This small molecule binds to this protein.
Small molecule (SMILES): Cc1cccc2c1nc(-c1c(F)cccc1F)n2Cc1c(F)cccc1F

Sequence of chain 1.A:
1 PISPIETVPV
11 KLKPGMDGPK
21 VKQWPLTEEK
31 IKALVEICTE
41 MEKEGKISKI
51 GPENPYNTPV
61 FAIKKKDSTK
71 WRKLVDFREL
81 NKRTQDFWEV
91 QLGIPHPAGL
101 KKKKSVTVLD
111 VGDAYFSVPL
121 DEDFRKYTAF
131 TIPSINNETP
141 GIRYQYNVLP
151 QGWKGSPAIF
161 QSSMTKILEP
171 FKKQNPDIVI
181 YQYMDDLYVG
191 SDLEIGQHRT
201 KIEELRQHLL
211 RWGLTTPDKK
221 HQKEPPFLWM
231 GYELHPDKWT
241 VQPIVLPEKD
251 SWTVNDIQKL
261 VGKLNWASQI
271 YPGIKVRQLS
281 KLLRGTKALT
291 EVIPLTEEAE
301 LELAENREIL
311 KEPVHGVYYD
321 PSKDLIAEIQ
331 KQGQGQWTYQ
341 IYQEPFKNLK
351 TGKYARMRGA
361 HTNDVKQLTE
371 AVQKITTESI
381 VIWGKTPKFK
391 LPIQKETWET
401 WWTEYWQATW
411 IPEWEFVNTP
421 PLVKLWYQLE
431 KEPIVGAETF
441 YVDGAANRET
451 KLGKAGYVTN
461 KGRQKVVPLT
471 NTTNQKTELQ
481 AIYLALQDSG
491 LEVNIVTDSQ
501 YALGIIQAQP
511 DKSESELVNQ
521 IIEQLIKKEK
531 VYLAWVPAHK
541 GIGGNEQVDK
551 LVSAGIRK

Sequence of chain 1.B:
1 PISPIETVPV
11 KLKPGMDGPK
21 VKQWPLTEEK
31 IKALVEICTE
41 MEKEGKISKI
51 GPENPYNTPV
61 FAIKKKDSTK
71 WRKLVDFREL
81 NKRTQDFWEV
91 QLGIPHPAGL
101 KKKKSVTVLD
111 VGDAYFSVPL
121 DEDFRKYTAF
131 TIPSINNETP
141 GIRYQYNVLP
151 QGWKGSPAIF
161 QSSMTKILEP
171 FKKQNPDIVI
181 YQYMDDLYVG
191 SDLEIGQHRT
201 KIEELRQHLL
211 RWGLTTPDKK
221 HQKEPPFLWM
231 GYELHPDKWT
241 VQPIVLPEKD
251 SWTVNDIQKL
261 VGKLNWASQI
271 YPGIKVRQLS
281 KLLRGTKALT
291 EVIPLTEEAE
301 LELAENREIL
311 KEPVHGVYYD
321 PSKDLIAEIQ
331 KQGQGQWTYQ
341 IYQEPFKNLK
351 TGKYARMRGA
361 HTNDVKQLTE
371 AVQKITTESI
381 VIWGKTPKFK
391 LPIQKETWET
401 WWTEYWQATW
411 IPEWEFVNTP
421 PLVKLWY

Binding-site contacts:
Ligand atom C21 contacts residue TYR181 of chain 1.A at 3.6 Å (hydrophobic).
Ligand atom C19 contacts residue GLU138 of chain 1.B at 3.6 Å.
Ligand atom C21 contacts residue TYR188 of chain 1.A at 3.3 Å (hydrophobic).
Ligand atom C10 contacts residue TYR188 of chain 1.A at 3.5 Å (hydrophobic).
Ligand atom F2 contacts residue VAL189 of chain 1.A at 3.6 Å.
Ligand atom C21 contacts residue ILE180 of chain 1.A at 3.9 Å (hydrophobic).
Ligand atom C5 contacts residue TYR318 of chain 1.A at 3.2 Å (hydrophobic).
Ligand atom C8 contacts residue VAL106 of chain 1.A at 4.0 Å (hydrophobic).
Ligand atom C9 contacts residue VAL106 of chain 1.A at 3.7 Å (hydrophobic).
Ligand atom F4 contacts residue TYR188 of chain 1.A at 3.3 Å.
Ligand atom C15 contacts residue TRP229 of chain 1.A at 3.6 Å (hydrophobic).
Ligand atom C20 contacts residue TYR181 of chain 1.A at 3.9 Å (hydrophobic).
Ligand atom C13 contacts residue LEU100 of chain 1.A at 3.5 Å (hydrophobic).
Ligand atom F2 contacts residue VAL106 of chain 1.A at 4.0 Å.
Ligand atom C5 contacts residue HIS235 of chain 1.A at 3.3 Å.
Ligand atom C20 contacts residue VAL179 of chain 1.A at 3.4 Å (hydrophobic).
Ligand atom F4 contacts residue LEU234 of chain 1.A at 4.0 Å.
Ligand atom C4A contacts residue LYS103 of chain 1.A at 3.9 Å.
Ligand atom F2 contacts residue GLY190 of chain 1.A at 3.7 Å.
Ligand atom C21 contacts residue VAL179 of chain 1.A at 3.6 Å (hydrophobic).
Ligand atom C14 contacts residue TYR181 of chain 1.A at 3.8 Å (hydrophobic).
Ligand atom C6 contacts residue TYR318 of chain 1.A at 3.5 Å (hydrophobic).
Ligand atom F1 contacts residue LEU100 of chain 1.A at 3.1 Å.
Ligand atom F3 contacts residue TYR181 of chain 1.A at 3.6 Å.
Ligand atom F1 contacts residue GLU138 of chain 1.B at 3.7 Å.
Ligand atom C14 contacts residue TRP229 of chain 1.A at 3.4 Å (hydrophobic).
Ligand atom C13 contacts residue TYR181 of chain 1.A at 3.5 Å (hydrophobic).
Ligand atom F3 contacts residue LEU100 of chain 1.A at 3.1 Å.
Ligand atom C6 contacts residue LEU234 of chain 1.A at 4.0 Å (hydrophobic).
Ligand atom C15 contacts residue LEU234 of chain 1.A at 3.8 Å (hydrophobic).
Ligand atom C12 contacts residue TYR181 of chain 1.A at 3.5 Å (hydrophobic).
Ligand atom C12 contacts residue LEU100 of chain 1.A at 3.5 Å (hydrophobic).
Ligand atom C20 contacts residue ILE180 of chain 1.A at 4.0 Å (hydrophobic).
Ligand atom C6 contacts residue HIS235 of chain 1.A at 3.5 Å.
Ligand atom C22 contacts residue TYR188 of chain 1.A at 3.7 Å (hydrophobic).
Ligand atom C4 contacts residue VAL106 of chain 1.A at 3.8 Å (hydrophobic).
Ligand atom F2 contacts residue TYR188 of chain 1.A at 3.3 Å.
Ligand atom C4A contacts residue LYS101 of chain 1.A at 3.6 Å.
Ligand atom C11 contacts residue TYR181 of chain 1.A at 4.0 Å (hydrophobic).
Ligand atom C4A contacts residue TYR318 of chain 1.A at 3.8 Å (hydrophobic).